Sequence of chain 1.A:
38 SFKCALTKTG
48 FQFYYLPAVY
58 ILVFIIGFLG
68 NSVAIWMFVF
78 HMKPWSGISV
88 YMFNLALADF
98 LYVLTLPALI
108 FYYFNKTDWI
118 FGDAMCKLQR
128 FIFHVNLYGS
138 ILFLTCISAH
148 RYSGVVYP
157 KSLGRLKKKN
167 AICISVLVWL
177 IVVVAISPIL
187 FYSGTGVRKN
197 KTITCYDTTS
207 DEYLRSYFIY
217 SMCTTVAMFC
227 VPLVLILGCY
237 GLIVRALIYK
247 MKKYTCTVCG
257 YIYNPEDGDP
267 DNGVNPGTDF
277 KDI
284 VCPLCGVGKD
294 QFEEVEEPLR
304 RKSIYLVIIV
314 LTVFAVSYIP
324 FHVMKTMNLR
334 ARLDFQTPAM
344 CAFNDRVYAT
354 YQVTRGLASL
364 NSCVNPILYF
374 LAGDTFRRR

Binding-site contacts:
Ligand atom CAO contacts residue PHE61 of chain 1.A at 3.7 Å (hydrophobic).
Ligand atom CAM contacts residue MET122 of chain 1.A at 3.7 Å (hydrophobic).
Ligand atom NAS contacts residue MET122 of chain 1.A at 3.5 Å.
Ligand atom CAM contacts residue THR102 of chain 1.A at 3.7 Å.
Ligand atom CAH contacts residue MET122 of chain 1.A at 3.7 Å (hydrophobic).
Ligand atom OAV contacts residue LEU101 of chain 1.A at 3.6 Å.
Ligand atom CBD contacts residue THR102 of chain 1.A at 3.8 Å.
Ligand atom CAX contacts residue LEU101 of chain 1.A at 3.3 Å (hydrophobic).
Ligand atom CAY contacts residue PRO104 of chain 1.A at 3.7 Å (hydrophobic).
Ligand atom CAC contacts residue LEU101 of chain 1.A at 3.5 Å (hydrophobic).
Ligand atom CAM contacts residue GLN126 of chain 1.A at 3.3 Å.
Ligand atom CAQ contacts residue PHE61 of chain 1.A at 3.6 Å (hydrophobic).
Ligand atom NAU contacts residue LEU101 of chain 1.A at 2.9 Å (h-bond).
Ligand atom CAQ contacts residue PHE65 of chain 1.A at 3.8 Å (hydrophobic).
Ligand atom FAE contacts residue PHE61 of chain 1.A at 3.2 Å.
Ligand atom CAL contacts residue ALA105 of chain 1.A at 3.8 Å (hydrophobic).
Ligand atom FAE contacts residue PHE65 of chain 1.A at 3.3 Å.
Ligand atom OAD contacts residue 1PE1 of chain 1.O at 3.5 Å.
Ligand atom CBB contacts residue MET122 of chain 1.A at 3.7 Å (hydrophobic).
Ligand atom CAX contacts residue PRO104 of chain 1.A at 3.6 Å (hydrophobic).
Ligand atom CAH contacts residue GLN126 of chain 1.A at 3.2 Å.
Ligand atom OAD contacts residue PRO104 of chain 1.A at 3.7 Å.
Ligand atom CAN contacts residue LEU125 of chain 1.A at 3.8 Å (hydrophobic).
Ligand atom CAM contacts residue ALA105 of chain 1.A at 3.7 Å (hydrophobic).
Ligand atom NAT contacts residue PRO104 of chain 1.A at 3.4 Å.
Ligand atom CAI contacts residue THR102 of chain 1.A at 3.7 Å.
Ligand atom CBC contacts residue ALA105 of chain 1.A at 3.6 Å (hydrophobic).
Ligand atom NAT contacts residue LEU101 of chain 1.A at 2.7 Å (h-bond).
Ligand atom CAY contacts residue LEU101 of chain 1.A at 3.7 Å (hydrophobic).
Ligand atom CAK contacts residue PHE118 of chain 1.A at 3.8 Å (hydrophobic).
Ligand atom CAK contacts residue ALA105 of chain 1.A at 3.5 Å (hydrophobic).
Ligand atom CAJ contacts residue 1PE1 of chain 1.O at 3.6 Å.
Ligand atom CBB contacts residue THR102 of chain 1.A at 3.7 Å.
Ligand atom OAV contacts residue THR102 of chain 1.A at 3.8 Å.
Ligand atom CAR contacts residue 1PE1 of chain 1.O at 3.8 Å.
Ligand atom NAS contacts residue ALA105 of chain 1.A at 3.5 Å.
Ligand atom CAJ contacts residue ALA105 of chain 1.A at 3.8 Å (hydrophobic).
Ligand atom FAF contacts residue Y011 of chain 1.F at 3.5 Å.
Ligand atom CAP contacts residue 1PE1 of chain 1.O at 3.7 Å.
Ligand atom CAN contacts residue THR102 of chain 1.A at 3.6 Å.

A protein and the small-molecule ligand that binds it are described below.
Small molecule (SMILES): CC(C)(C)c1ccccc1Oc1ncccc1NC(=O)Nc1ccc(OC(F)(F)F)cc1